This small molecule binds to this protein.
Small molecule (SMILES): O=[N+]([O-])/C=C1\NCCN1Cc1ccc(Cl)nc1

Sequence of chain 1.D:
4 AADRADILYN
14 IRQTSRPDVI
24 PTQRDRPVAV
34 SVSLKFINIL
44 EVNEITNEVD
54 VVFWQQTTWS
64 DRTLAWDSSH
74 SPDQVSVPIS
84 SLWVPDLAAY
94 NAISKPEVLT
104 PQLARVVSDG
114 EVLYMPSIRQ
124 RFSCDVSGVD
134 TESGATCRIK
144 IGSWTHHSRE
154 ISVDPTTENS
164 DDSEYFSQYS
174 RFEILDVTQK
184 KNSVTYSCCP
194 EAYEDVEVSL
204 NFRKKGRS

Binding-site contacts:
Ligand atom C2 contacts residue TRP147 of chain 1.D at 2.9 Å (hydrophobic).
Ligand atom CL contacts residue LEU116 of chain 1.E at 2.9 Å.
Ligand atom C6 contacts residue LEU116 of chain 1.E at 3.5 Å (hydrophobic).
Ligand atom C9 contacts residue TRP147 of chain 1.D at 3.4 Å (hydrophobic).
Ligand atom CL contacts residue MET118 of chain 1.E at 3.8 Å.
Ligand atom O1 contacts residue TRP57 of chain 1.E at 3.6 Å.
Ligand atom C4 contacts residue TYR196 of chain 1.D at 3.7 Å (hydrophobic).
Ligand atom N4 contacts residue CYS191 of chain 1.D at 3.9 Å.
Ligand atom C8 contacts residue MET118 of chain 1.E at 3.4 Å (hydrophobic).
Ligand atom N1 contacts residue MET118 of chain 1.E at 3.9 Å.
Ligand atom N1 contacts residue THR148 of chain 1.D at 3.5 Å.
Ligand atom N2 contacts residue TRP147 of chain 1.D at 3.9 Å.
Ligand atom CL contacts residue LEU106 of chain 1.E at 3.8 Å.
Ligand atom CL contacts residue ARG108 of chain 1.E at 3.5 Å.
Ligand atom O2 contacts residue SER190 of chain 1.D at 3.8 Å.
Ligand atom C7 contacts residue TYR189 of chain 1.D at 3.6 Å (hydrophobic).
Ligand atom N4 contacts residue TYR189 of chain 1.D at 3.0 Å.
Ligand atom O2 contacts residue GLN59 of chain 1.E at 3.4 Å (h-bond).
Ligand atom C8 contacts residue CYS191 of chain 1.D at 3.5 Å (hydrophobic).
Ligand atom C1 contacts residue THR148 of chain 1.D at 3.8 Å.
Ligand atom C8 contacts residue TYR189 of chain 1.D at 3.3 Å (hydrophobic).
Ligand atom C3 contacts residue TRP147 of chain 1.D at 3.0 Å (hydrophobic).
Ligand atom O2 contacts residue TYR189 of chain 1.D at 3.3 Å.
Ligand atom CL contacts residue TYR117 of chain 1.E at 3.7 Å.
Ligand atom O1 contacts residue MET118 of chain 1.E at 3.4 Å (h-bond).
Ligand atom C9 contacts residue TRP57 of chain 1.E at 3.7 Å (hydrophobic).
Ligand atom C10 contacts residue TRP147 of chain 1.D at 3.7 Å (hydrophobic).
Ligand atom C5 contacts residue TYR196 of chain 1.D at 3.3 Å (hydrophobic).
Ligand atom C10 contacts residue TYR93 of chain 1.D at 3.5 Å (hydrophobic).
Ligand atom N1 contacts residue TRP147 of chain 1.D at 3.8 Å.
Ligand atom N4 contacts residue MET118 of chain 1.E at 3.3 Å.
Ligand atom N3 contacts residue TYR189 of chain 1.D at 3.6 Å.
Ligand atom C9 contacts residue TYR93 of chain 1.D at 3.6 Å (hydrophobic).
Ligand atom C5 contacts residue CYS191 of chain 1.D at 3.9 Å (hydrophobic).
Ligand atom N3 contacts residue TRP57 of chain 1.E at 3.4 Å.
Ligand atom C7 contacts residue MET118 of chain 1.E at 3.8 Å (hydrophobic).
Ligand atom O1 contacts residue TYR189 of chain 1.D at 3.3 Å.
Ligand atom O2 contacts residue MET118 of chain 1.E at 3.2 Å.
Ligand atom C4 contacts residue TRP147 of chain 1.D at 3.1 Å (hydrophobic).
Ligand atom O2 contacts residue CYS191 of chain 1.D at 2.9 Å.

Sequence of chain 1.E:
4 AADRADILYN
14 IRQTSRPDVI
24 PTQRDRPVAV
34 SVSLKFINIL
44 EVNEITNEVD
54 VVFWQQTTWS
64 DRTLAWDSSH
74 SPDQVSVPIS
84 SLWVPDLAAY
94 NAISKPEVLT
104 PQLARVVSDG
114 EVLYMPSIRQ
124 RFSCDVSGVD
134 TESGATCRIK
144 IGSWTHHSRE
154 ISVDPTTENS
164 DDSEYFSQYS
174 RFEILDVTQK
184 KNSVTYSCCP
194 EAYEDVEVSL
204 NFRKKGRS